The protein below binds the small molecule below.
Small molecule (SMILES): CC(=O)N[C@@H]1[C@@H](O)[C@H](O)[C@@H](CO)O[C@H]1O

Sequence of chain 1.C:
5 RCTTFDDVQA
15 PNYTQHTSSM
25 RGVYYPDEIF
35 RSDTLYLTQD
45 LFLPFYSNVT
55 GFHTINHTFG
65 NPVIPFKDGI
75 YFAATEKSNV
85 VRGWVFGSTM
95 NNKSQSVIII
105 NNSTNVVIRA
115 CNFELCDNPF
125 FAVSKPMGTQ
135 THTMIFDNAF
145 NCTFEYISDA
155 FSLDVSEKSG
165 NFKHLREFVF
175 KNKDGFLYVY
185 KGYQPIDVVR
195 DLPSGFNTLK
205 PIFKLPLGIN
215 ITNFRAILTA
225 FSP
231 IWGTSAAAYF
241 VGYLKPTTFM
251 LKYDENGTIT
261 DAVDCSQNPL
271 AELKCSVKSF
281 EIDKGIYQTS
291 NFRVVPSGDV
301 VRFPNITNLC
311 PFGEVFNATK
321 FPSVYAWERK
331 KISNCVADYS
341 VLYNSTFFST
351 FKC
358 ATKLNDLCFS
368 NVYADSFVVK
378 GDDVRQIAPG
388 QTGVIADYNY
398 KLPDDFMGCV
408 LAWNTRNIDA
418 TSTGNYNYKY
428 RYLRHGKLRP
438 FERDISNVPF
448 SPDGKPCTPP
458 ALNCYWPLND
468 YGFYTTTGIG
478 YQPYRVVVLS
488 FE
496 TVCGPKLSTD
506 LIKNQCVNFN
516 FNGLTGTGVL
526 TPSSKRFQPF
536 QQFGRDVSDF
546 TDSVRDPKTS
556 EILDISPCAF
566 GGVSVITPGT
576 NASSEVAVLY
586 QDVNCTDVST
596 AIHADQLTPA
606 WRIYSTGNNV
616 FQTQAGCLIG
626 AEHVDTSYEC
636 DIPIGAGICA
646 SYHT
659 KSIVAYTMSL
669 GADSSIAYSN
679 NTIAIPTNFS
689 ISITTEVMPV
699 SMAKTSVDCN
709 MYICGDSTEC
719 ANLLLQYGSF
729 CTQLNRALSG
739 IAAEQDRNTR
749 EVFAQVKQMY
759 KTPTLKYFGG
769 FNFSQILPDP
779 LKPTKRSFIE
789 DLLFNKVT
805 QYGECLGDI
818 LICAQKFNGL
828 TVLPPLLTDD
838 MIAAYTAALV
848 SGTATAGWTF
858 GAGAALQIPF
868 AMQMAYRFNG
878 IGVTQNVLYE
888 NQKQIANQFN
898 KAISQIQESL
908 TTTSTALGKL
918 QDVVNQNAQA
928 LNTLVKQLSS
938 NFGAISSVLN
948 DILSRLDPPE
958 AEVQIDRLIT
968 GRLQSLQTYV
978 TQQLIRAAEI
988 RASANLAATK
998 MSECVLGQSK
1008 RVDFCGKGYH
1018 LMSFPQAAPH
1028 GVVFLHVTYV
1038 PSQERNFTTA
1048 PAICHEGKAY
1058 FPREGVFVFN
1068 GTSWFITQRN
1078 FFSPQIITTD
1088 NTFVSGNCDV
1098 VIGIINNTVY

Binding-site contacts:
Ligand atom C1 contacts residue ASN678 of chain 1.C at 1.4 Å.
Ligand atom O7 contacts residue ASN678 of chain 1.C at 4.1 Å.
Ligand atom C3 contacts residue ASN678 of chain 1.C at 3.8 Å.
Ligand atom C5 contacts residue ASN678 of chain 1.C at 3.7 Å.
Ligand atom O6 contacts residue ASN678 of chain 1.C at 4.2 Å.
Ligand atom N2 contacts residue ASN678 of chain 1.C at 2.9 Å (h-bond).
Ligand atom O5 contacts residue ASN678 of chain 1.C at 2.4 Å (h-bond).
Ligand atom C7 contacts residue ASN678 of chain 1.C at 3.7 Å.
Ligand atom C2 contacts residue ASN678 of chain 1.C at 2.5 Å.
Ligand atom C4 contacts residue ASN678 of chain 1.C at 4.2 Å.